Sequence of chain 1.B:
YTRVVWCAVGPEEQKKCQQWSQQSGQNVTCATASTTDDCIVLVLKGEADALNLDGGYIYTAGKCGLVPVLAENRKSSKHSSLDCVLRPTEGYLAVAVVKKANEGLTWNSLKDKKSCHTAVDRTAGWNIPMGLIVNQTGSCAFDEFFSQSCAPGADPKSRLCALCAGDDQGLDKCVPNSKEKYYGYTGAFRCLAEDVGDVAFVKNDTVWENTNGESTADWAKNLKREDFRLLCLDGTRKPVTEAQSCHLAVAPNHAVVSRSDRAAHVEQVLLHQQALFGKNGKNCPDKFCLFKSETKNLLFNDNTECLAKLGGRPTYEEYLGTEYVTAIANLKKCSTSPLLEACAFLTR

A small-molecule ligand and the protein it binds are described below.
Small molecule (SMILES): CC(=O)N[C@@H]1[C@@H](O)[C@H](O)[C@@H](CO)O[C@H]1O

Binding-site contacts:
Ligand atom C7 contacts residue ASN135 of chain 1.B at 4.3 Å.
Ligand atom C5 contacts residue ASN135 of chain 1.B at 3.7 Å.
Ligand atom N2 contacts residue ASN135 of chain 1.B at 3.0 Å (h-bond).
Ligand atom C2 contacts residue ASN135 of chain 1.B at 2.5 Å.
Ligand atom N2 contacts residue GLN136 of chain 1.B at 4.4 Å.
Ligand atom O5 contacts residue ASN135 of chain 1.B at 2.4 Å (h-bond).
Ligand atom C3 contacts residue ASN135 of chain 1.B at 3.9 Å.
Ligand atom C8 contacts residue GLN136 of chain 1.B at 3.9 Å.
Ligand atom C1 contacts residue ASN135 of chain 1.B at 1.5 Å.
Ligand atom C4 contacts residue ASN135 of chain 1.B at 4.3 Å.